Sequence of chain 1.A:
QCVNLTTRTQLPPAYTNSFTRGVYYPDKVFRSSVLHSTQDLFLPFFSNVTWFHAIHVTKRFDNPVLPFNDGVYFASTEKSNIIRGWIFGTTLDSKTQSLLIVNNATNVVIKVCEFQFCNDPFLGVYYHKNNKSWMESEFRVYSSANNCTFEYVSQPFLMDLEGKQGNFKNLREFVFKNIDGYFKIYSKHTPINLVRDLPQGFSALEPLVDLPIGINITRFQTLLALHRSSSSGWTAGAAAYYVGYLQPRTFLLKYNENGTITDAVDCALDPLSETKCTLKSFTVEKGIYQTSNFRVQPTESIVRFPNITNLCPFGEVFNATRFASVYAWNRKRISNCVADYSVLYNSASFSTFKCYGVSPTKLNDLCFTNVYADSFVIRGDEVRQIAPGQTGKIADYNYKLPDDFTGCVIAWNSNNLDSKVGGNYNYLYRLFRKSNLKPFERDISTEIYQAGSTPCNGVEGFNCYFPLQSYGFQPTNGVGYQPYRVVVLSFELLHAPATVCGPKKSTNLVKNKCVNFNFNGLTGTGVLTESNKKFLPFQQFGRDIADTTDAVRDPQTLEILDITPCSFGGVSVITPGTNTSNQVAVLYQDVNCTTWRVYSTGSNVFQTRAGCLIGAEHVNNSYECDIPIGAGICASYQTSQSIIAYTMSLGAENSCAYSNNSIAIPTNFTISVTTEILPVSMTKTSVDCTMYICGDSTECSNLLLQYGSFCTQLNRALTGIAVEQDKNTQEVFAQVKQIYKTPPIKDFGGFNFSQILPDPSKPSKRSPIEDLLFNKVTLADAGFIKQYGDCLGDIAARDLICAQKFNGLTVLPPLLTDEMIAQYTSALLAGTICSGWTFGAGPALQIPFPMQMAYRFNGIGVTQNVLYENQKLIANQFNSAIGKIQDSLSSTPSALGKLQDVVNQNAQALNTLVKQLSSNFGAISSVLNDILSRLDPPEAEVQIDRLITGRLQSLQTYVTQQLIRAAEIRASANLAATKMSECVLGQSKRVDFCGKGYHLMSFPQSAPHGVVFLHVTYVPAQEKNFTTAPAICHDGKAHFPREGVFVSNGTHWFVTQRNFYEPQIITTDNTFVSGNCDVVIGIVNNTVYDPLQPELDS

A small-molecule ligand and the protein it binds are described below.
Small molecule (SMILES): CC(=O)N[C@@H]1[C@@H](O)[C@H](O)[C@@H](CO)O[C@H]1O

Binding-site contacts:
Ligand atom O5 contacts residue ASN17 of chain 1.A at 2.5 Å (h-bond).
Ligand atom C3 contacts residue ASN17 of chain 1.A at 3.9 Å.
Ligand atom C5 contacts residue ASN17 of chain 1.A at 3.8 Å.
Ligand atom C5 contacts residue ASN137 of chain 1.A at 4.4 Å.
Ligand atom C8 contacts residue ASN17 of chain 1.A at 3.9 Å.
Ligand atom O3 contacts residue ASN137 of chain 1.A at 3.2 Å (h-bond).
Ligand atom O7 contacts residue ASN17 of chain 1.A at 3.4 Å (h-bond).
Ligand atom N2 contacts residue ASN17 of chain 1.A at 3.0 Å (h-bond).
Ligand atom C4 contacts residue ASN137 of chain 1.A at 3.8 Å.
Ligand atom C7 contacts residue ASN17 of chain 1.A at 3.3 Å.
Ligand atom C8 contacts residue VAL16 of chain 1.A at 4.0 Å (hydrophobic).
Ligand atom C2 contacts residue ASN17 of chain 1.A at 2.6 Å.
Ligand atom C8 contacts residue CYS15 of chain 1.A at 3.1 Å (hydrophobic).
Ligand atom C1 contacts residue ASN17 of chain 1.A at 1.5 Å.
Ligand atom O4 contacts residue ASN137 of chain 1.A at 3.2 Å (h-bond).
Ligand atom C4 contacts residue ASN17 of chain 1.A at 4.4 Å.
Ligand atom C3 contacts residue ASN137 of chain 1.A at 3.2 Å.